Binding-site contacts:
Ligand atom C1 contacts residue SER231 of chain 1.C at 3.2 Å.
Ligand atom CL11 contacts residue PHE250 of chain 1.C at 3.9 Å.
Ligand atom C9 contacts residue PHE250 of chain 1.C at 4.1 Å (hydrophobic).
Ligand atom C17 contacts residue TYR78 of chain 1.C at 4.3 Å (hydrophobic).
Ligand atom C4 contacts residue PHE283 of chain 1.C at 3.9 Å (hydrophobic).
Ligand atom C9 contacts residue GLN280 of chain 1.C at 3.9 Å.
Ligand atom N12 contacts residue LEU229 of chain 1.C at 4.2 Å.
Ligand atom C1 contacts residue VAL232 of chain 1.C at 3.4 Å (hydrophobic).
Ligand atom N10 contacts residue PHE283 of chain 1.C at 3.5 Å.
Ligand atom C2 contacts residue ILE246 of chain 1.C at 3.6 Å (hydrophobic).
Ligand atom C5 contacts residue ILE246 of chain 1.C at 4.1 Å (hydrophobic).
Ligand atom CL11 contacts residue PHE283 of chain 1.C at 3.5 Å.
Ligand atom C13 contacts residue LEU189 of chain 1.C at 3.7 Å (hydrophobic).
Ligand atom C16 contacts residue HIS79 of chain 1.C at 3.6 Å.
Ligand atom C2 contacts residue LEU229 of chain 1.C at 4.0 Å (hydrophobic).
Ligand atom C7 contacts residue PHE283 of chain 1.C at 3.5 Å (hydrophobic).
Ligand atom N8 contacts residue PHE250 of chain 1.C at 3.8 Å.
Ligand atom C3 contacts residue ILE246 of chain 1.C at 4.1 Å (hydrophobic).
Ligand atom CL11 contacts residue MET267 of chain 1.C at 3.5 Å.
Ligand atom C2 contacts residue TYR78 of chain 1.C at 3.8 Å (hydrophobic).
Ligand atom C2 contacts residue VAL232 of chain 1.C at 4.2 Å (hydrophobic).
Ligand atom O15 contacts residue HIS79 of chain 1.C at 4.2 Å.
Ligand atom N12 contacts residue PHE283 of chain 1.C at 4.3 Å.
Ligand atom C1 contacts residue ILE246 of chain 1.C at 3.3 Å (hydrophobic).
Ligand atom C5 contacts residue GLN280 of chain 1.C at 4.1 Å.
Ligand atom C9 contacts residue PHE283 of chain 1.C at 3.5 Å (hydrophobic).
Ligand atom C3 contacts residue PHE283 of chain 1.C at 4.3 Å (hydrophobic).
Ligand atom C3 contacts residue TYR78 of chain 1.C at 4.2 Å (hydrophobic).
Ligand atom C6 contacts residue PHE283 of chain 1.C at 3.6 Å (hydrophobic).
Ligand atom C2 contacts residue SER231 of chain 1.C at 3.7 Å.
Ligand atom C4 contacts residue GLN280 of chain 1.C at 4.0 Å.
Ligand atom CL11 contacts residue GLN280 of chain 1.C at 3.6 Å.
Ligand atom C14 contacts residue LEU189 of chain 1.C at 3.9 Å (hydrophobic).
Ligand atom CL11 contacts residue TYR247 of chain 1.C at 4.3 Å.
Ligand atom C5 contacts residue PHE283 of chain 1.C at 3.5 Å (hydrophobic).
Ligand atom C4 contacts residue VAL232 of chain 1.C at 3.8 Å (hydrophobic).
Ligand atom C4 contacts residue ILE246 of chain 1.C at 3.6 Å (hydrophobic).
Ligand atom N10 contacts residue GLN280 of chain 1.C at 3.1 Å (h-bond).
Ligand atom N8 contacts residue PHE283 of chain 1.C at 3.4 Å.
Ligand atom C3 contacts residue LEU229 of chain 1.C at 4.0 Å (hydrophobic).

The protein below binds the small molecule below.
Small molecule (SMILES): Clc1nc(N2CCOCC2)c2ccccc2n1

Sequence of chain 1.C:
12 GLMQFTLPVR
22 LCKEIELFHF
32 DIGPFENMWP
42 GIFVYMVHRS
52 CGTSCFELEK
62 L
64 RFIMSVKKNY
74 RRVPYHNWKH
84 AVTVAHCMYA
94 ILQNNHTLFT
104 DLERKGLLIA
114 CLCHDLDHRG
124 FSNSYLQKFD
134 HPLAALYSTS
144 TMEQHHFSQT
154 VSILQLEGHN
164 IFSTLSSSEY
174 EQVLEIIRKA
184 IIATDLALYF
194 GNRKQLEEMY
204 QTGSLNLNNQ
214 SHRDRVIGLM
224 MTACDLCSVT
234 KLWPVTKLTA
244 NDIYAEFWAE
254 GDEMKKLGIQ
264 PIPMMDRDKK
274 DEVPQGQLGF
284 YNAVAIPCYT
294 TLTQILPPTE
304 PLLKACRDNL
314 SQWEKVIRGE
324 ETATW